The protein below binds the small molecule below.
Small molecule (SMILES): Nc1ccn([C@@H]2O[C@H](CO[P](=O)(O)O[C@H]3[C@@H](O)[C@H](n4cnc5c(N)ncnc54)O[C@@H]3CO[P](=O)(O)O[C@H]3[C@@H](O)[C@H](n4cnc5c(=O)nc(N)[nH]c54)O[C@@H]3CO[P](=O)(O)O[C@H]3[C@@H](O)[C@H](n4cnc5c(N)ncnc54)O[C@@H]3CO[P](=O)(O)O[C@H]3[C@@H](O)[C@H](n4cnc5c(N)ncnc54)O[C@@H]3CO[P](=O)(O)O[C@H]3[C@@H](O)[C@H](n4ccc(=O)[nH]c4=O)O[C@@H]3CO[P](=O)(O)O[C@H]3[C@@H](O)[C@H](n4ccc(N)nc4=O)O[C@@H]3CO[P](=O)(O)O[C@H]3[C@@H](O)[C@H](n4ccc(=O)[nH]c4=O)O[C@@H]3CO[P](=O)(O)O[C@H]3[C@@H](O)[C@H](n4cnc5c(=O)nc(N)[nH]c54)O[C@@H]3COPO)[C@@H](O)[C@H]2O)c(=O)n1

Binding-site contacts:
Ligand atom P contacts residue LYS57 of chain 14.D at 3.2 Å.
Ligand atom OP2 contacts residue TYR85 of chain 14.C at 2.9 Å (h-bond).
Ligand atom OP2 contacts residue LYS57 of chain 14.D at 3.2 Å (salt-bridge).
Ligand atom C6 contacts residue TYR85 of chain 14.C at 3.7 Å (hydrophobic).
Ligand atom C2 contacts residue SER47 of chain 14.C at 3.2 Å.
Ligand atom OP1 contacts residue LYS57 of chain 14.D at 2.8 Å.
Ligand atom OP1 contacts residue LYS89 of chain 14.D at 3.3 Å (salt-bridge).
Ligand atom O3' contacts residue ARG49 of chain 14.D at 3.0 Å (salt-bridge).
Ligand atom OP2 contacts residue ASN55 of chain 14.D at 3.5 Å (h-bond).
Ligand atom N6 contacts residue THR59 of chain 14.C at 2.9 Å (h-bond).
Ligand atom C5' contacts residue ARG49 of chain 14.D at 3.1 Å.
Ligand atom N6 contacts residue THR45 of chain 14.C at 2.9 Å (h-bond).
Ligand atom P contacts residue ARG49 of chain 14.D at 3.2 Å.
Ligand atom C5' contacts residue TYR85 of chain 14.C at 3.7 Å (hydrophobic).
Ligand atom O5' contacts residue ARG49 of chain 14.D at 3.6 Å (salt-bridge).
Ligand atom N1 contacts residue THR59 of chain 14.C at 3.5 Å.
Ligand atom C6 contacts residue THR45 of chain 14.C at 3.5 Å.
Ligand atom C8 contacts residue TYR85 of chain 14.C at 3.7 Å (hydrophobic).
Ligand atom OP2 contacts residue LYS89 of chain 14.D at 3.5 Å (salt-bridge).
Ligand atom N6 contacts residue THR91 of chain 14.D at 3.4 Å (h-bond).
Ligand atom OP1 contacts residue ASN55 of chain 14.D at 3.4 Å (h-bond).
Ligand atom C8 contacts residue THR45 of chain 14.C at 3.6 Å.
Ligand atom C5 contacts residue THR45 of chain 14.C at 3.2 Å.
Ligand atom O3' contacts residue SER51 of chain 14.D at 3.4 Å.
Ligand atom O5' contacts residue LYS57 of chain 14.D at 3.1 Å (salt-bridge).
Ligand atom N7 contacts residue THR45 of chain 14.C at 2.5 Å (h-bond).
Ligand atom OP1 contacts residue SER52 of chain 14.D at 2.9 Å (h-bond).
Ligand atom OP2 contacts residue LYS89 of chain 14.D at 3.4 Å (salt-bridge).
Ligand atom OP1 contacts residue SER51 of chain 14.D at 2.8 Å (h-bond).
Ligand atom OP2 contacts residue SER51 of chain 14.D at 3.5 Å (h-bond).
Ligand atom C5 contacts residue TYR85 of chain 14.C at 3.7 Å (hydrophobic).
Ligand atom OP2 contacts residue LYS57 of chain 14.D at 2.6 Å (salt-bridge).
Ligand atom P contacts residue SER51 of chain 14.D at 3.4 Å.
Ligand atom P contacts residue LYS89 of chain 14.D at 3.4 Å.
Ligand atom OP2 contacts residue LYS43 of chain 14.C at 3.0 Å (salt-bridge).
Ligand atom OP1 contacts residue ARG49 of chain 14.D at 2.5 Å (salt-bridge).
Ligand atom O2' contacts residue GLU63 of chain 14.C at 3.6 Å.
Ligand atom N7 contacts residue TYR85 of chain 14.C at 3.6 Å.
Ligand atom N7 contacts residue LYS61 of chain 14.C at 3.5 Å.
Ligand atom N1 contacts residue SER47 of chain 14.C at 2.8 Å (h-bond).

Sequence of chain 14.D:
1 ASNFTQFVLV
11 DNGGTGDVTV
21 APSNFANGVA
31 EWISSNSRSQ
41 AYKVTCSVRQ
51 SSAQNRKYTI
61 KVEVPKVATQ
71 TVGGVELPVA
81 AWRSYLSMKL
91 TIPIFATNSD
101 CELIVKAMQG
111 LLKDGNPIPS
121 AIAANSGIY

Sequence of chain 14.C:
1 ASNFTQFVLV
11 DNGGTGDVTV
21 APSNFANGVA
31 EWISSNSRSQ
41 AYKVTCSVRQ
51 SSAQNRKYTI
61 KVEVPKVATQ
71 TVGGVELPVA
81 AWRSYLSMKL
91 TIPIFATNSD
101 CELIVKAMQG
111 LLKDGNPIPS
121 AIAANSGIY